Sequence of chain 1.B:
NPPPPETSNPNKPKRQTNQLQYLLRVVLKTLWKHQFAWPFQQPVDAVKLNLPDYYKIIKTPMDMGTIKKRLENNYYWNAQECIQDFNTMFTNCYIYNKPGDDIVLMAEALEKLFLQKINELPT

Binding-site contacts:
Ligand atom C9 contacts residue ASN99 of chain 1.B at 3.0 Å.
Ligand atom C22 contacts residue VAL46 of chain 1.B at 3.9 Å (hydrophobic).
Ligand atom N6 contacts residue ILE105 of chain 1.B at 4.0 Å.
Ligand atom C19 contacts residue TRP40 of chain 1.B at 3.6 Å (hydrophobic).
Ligand atom N4 contacts residue TYR56 of chain 1.B at 4.1 Å.
Ligand atom C7 contacts residue LEU53 of chain 1.B at 3.8 Å (hydrophobic).
Ligand atom C19 contacts residue MET108 of chain 1.B at 4.0 Å (hydrophobic).
Ligand atom C20 contacts residue MET108 of chain 1.B at 3.5 Å (hydrophobic).
Ligand atom F25 contacts residue PRO41 of chain 1.B at 3.3 Å.
Ligand atom N5 contacts residue ILE105 of chain 1.B at 3.3 Å.
Ligand atom C21 contacts residue ILE105 of chain 1.B at 3.9 Å (hydrophobic).
Ligand atom C3 contacts residue ILE105 of chain 1.B at 3.6 Å (hydrophobic).
Ligand atom C20 contacts residue ILE105 of chain 1.B at 3.6 Å (hydrophobic).
Ligand atom N2 contacts residue ILE105 of chain 1.B at 3.3 Å.
Ligand atom N10 contacts residue LEU53 of chain 1.B at 4.0 Å.
Ligand atom N4 contacts residue ILE105 of chain 1.B at 3.6 Å.
Ligand atom F23 contacts residue VAL46 of chain 1.B at 3.5 Å.
Ligand atom F25 contacts residue ILE105 of chain 1.B at 4.0 Å.
Ligand atom C9 contacts residue TYR98 of chain 1.B at 3.5 Å (hydrophobic).
Ligand atom C11 contacts residue LEU51 of chain 1.B at 4.1 Å (hydrophobic).
Ligand atom N5 contacts residue TYR56 of chain 1.B at 4.1 Å.
Ligand atom N4 contacts residue ASN99 of chain 1.B at 3.1 Å (h-bond).
Ligand atom N5 contacts residue ASN99 of chain 1.B at 4.1 Å.
Ligand atom N2 contacts residue LEU53 of chain 1.B at 4.0 Å.
Ligand atom C19 contacts residue ILE105 of chain 1.B at 3.9 Å (hydrophobic).
Ligand atom C3 contacts residue ASN99 of chain 1.B at 3.7 Å.
Ligand atom C22 contacts residue ILE105 of chain 1.B at 3.7 Å (hydrophobic).
Ligand atom C18 contacts residue TRP40 of chain 1.B at 3.6 Å (hydrophobic).
Ligand atom N6 contacts residue LEU53 of chain 1.B at 3.7 Å.
Ligand atom C21 contacts residue ASP104 of chain 1.B at 3.8 Å.
Ligand atom F23 contacts residue LEU51 of chain 1.B at 3.2 Å.
Ligand atom C3 contacts residue TYR98 of chain 1.B at 3.9 Å (hydrophobic).
Ligand atom C1 contacts residue ILE105 of chain 1.B at 3.2 Å (hydrophobic).
Ligand atom N4 contacts residue TYR98 of chain 1.B at 3.6 Å.
Ligand atom F24 contacts residue PRO41 of chain 1.B at 3.5 Å.
Ligand atom F24 contacts residue ILE105 of chain 1.B at 3.2 Å.
Ligand atom C19 contacts residue PRO41 of chain 1.B at 3.8 Å (hydrophobic).
Ligand atom C8 contacts residue LEU53 of chain 1.B at 3.7 Å (hydrophobic).
Ligand atom C22 contacts residue PRO41 of chain 1.B at 4.0 Å (hydrophobic).
Ligand atom F25 contacts residue VAL46 of chain 1.B at 3.4 Å.

A protein and the small-molecule ligand that binds it are described below.
Small molecule (SMILES): FC(F)(F)c1nnc2ccc(NCCc3c[nH]c4ccccc34)nn12